Binding-site contacts:
Ligand atom C1 contacts residue THR145 of chain 24.F at 3.4 Å.
Ligand atom O5 contacts residue THR145 of chain 24.F at 4.0 Å.
Ligand atom C8 contacts residue LEU147 of chain 24.F at 3.4 Å (hydrophobic).
Ligand atom O5 contacts residue ASN103 of chain 24.F at 2.6 Å (h-bond).
Ligand atom N2 contacts residue ASN103 of chain 24.F at 3.8 Å.
Ligand atom N2 contacts residue THR145 of chain 24.F at 4.0 Å.
Ligand atom C3 contacts residue THR145 of chain 24.F at 4.1 Å.
Ligand atom C2 contacts residue LEU147 of chain 24.F at 4.3 Å (hydrophobic).
Ligand atom C7 contacts residue LEU147 of chain 24.F at 3.1 Å (hydrophobic).
Ligand atom C5 contacts residue ASN103 of chain 24.F at 4.0 Å.
Ligand atom C2 contacts residue THR145 of chain 24.F at 4.1 Å.
Ligand atom C8 contacts residue VAL146 of chain 24.F at 4.5 Å (hydrophobic).
Ligand atom N2 contacts residue LEU147 of chain 24.F at 3.6 Å.
Ligand atom C5 contacts residue THR145 of chain 24.F at 4.0 Å.
Ligand atom O7 contacts residue LEU147 of chain 24.F at 3.0 Å.
Ligand atom C3 contacts residue ASN103 of chain 24.F at 4.5 Å.
Ligand atom C2 contacts residue ASN103 of chain 24.F at 3.2 Å.
Ligand atom C1 contacts residue ASN103 of chain 24.F at 1.7 Å.

Sequence of chain 24.F:
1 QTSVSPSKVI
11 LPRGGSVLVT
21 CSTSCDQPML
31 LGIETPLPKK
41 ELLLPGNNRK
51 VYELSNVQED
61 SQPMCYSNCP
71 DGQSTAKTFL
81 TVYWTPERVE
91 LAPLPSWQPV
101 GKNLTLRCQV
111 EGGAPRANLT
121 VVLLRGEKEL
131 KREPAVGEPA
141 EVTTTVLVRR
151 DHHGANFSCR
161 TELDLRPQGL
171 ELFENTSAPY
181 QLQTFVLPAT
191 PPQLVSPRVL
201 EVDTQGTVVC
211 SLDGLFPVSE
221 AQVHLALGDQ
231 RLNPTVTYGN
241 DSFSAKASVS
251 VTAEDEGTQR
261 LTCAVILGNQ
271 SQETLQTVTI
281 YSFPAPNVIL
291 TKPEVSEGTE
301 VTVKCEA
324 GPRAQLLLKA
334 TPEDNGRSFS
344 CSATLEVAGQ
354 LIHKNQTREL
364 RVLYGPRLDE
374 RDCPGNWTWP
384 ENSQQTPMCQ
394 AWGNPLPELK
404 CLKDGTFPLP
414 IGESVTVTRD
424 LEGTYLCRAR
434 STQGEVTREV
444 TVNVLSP

This protein binds this small molecule.
Small molecule (SMILES): CC(=O)N[C@@H]1[C@@H](O)[C@H](O)[C@@H](CO)O[C@H]1O